Binding-site contacts:
Ligand atom N30 contacts residue HEM1 of chain 1.C at 2.6 Å (h-bond).
Ligand atom C31 contacts residue H4B1 of chain 1.D at 4.0 Å.
Ligand atom C29 contacts residue H4B1 of chain 1.D at 3.0 Å.
Ligand atom C12 contacts residue HEM1 of chain 1.C at 3.6 Å.
Ligand atom C05 contacts residue HEM1 of chain 1.C at 3.7 Å.
Ligand atom C29 contacts residue HEM1 of chain 1.C at 3.7 Å.
Ligand atom C10 contacts residue GLU296 of chain 1.A at 3.4 Å.
Ligand atom C04 contacts residue HEM1 of chain 1.C at 3.7 Å.
Ligand atom C08 contacts residue HEM1 of chain 1.C at 3.6 Å.
Ligand atom C06 contacts residue PHE288 of chain 1.A at 3.8 Å (hydrophobic).
Ligand atom C02 contacts residue TRP291 of chain 1.A at 3.9 Å (hydrophobic).
Ligand atom C03 contacts residue PRO269 of chain 1.A at 4.0 Å (hydrophobic).
Ligand atom N02 contacts residue TYR292 of chain 1.A at 3.6 Å.
Ligand atom N02 contacts residue PRO269 of chain 1.A at 3.7 Å.
Ligand atom C11 contacts residue PHE288 of chain 1.A at 3.8 Å (hydrophobic).
Ligand atom C03 contacts residue HEM1 of chain 1.C at 3.3 Å.
Ligand atom C26 contacts residue HEM1 of chain 1.C at 3.8 Å.
Ligand atom C06 contacts residue HEM1 of chain 1.C at 3.4 Å.
Ligand atom N02 contacts residue HEM1 of chain 1.C at 3.5 Å.
Ligand atom N01 contacts residue GLU296 of chain 1.A at 2.7 Å (salt-bridge).
Ligand atom C11 contacts residue GLY290 of chain 1.A at 4.0 Å.
Ligand atom C02 contacts residue GLU296 of chain 1.A at 3.4 Å.
Ligand atom C09 contacts residue GLU296 of chain 1.A at 3.4 Å.
Ligand atom C09 contacts residue HEM1 of chain 1.C at 3.5 Å.
Ligand atom N02 contacts residue TRP291 of chain 1.A at 2.8 Å (h-bond).
Ligand atom N01 contacts residue HEM1 of chain 1.C at 3.6 Å.
Ligand atom C07 contacts residue HEM1 of chain 1.C at 3.5 Å.
Ligand atom C08 contacts residue VAL271 of chain 1.A at 3.9 Å (hydrophobic).
Ligand atom C27 contacts residue TYR410 of chain 1.A at 3.6 Å (hydrophobic).
Ligand atom N28 contacts residue TYR410 of chain 1.A at 3.4 Å.
Ligand atom C06 contacts residue VAL271 of chain 1.A at 3.3 Å (hydrophobic).
Ligand atom C22 contacts residue HEM1 of chain 1.C at 3.8 Å.
Ligand atom C31 contacts residue HEM1 of chain 1.C at 3.5 Å.
Ligand atom C07 contacts residue VAL271 of chain 1.A at 3.3 Å (hydrophobic).
Ligand atom C10 contacts residue HEM1 of chain 1.C at 3.6 Å.
Ligand atom C02 contacts residue HEM1 of chain 1.C at 3.5 Å.
Ligand atom N02 contacts residue GLU296 of chain 1.A at 2.7 Å (salt-bridge).
Ligand atom N30 contacts residue H4B1 of chain 1.D at 3.0 Å (h-bond).
Ligand atom C02 contacts residue PRO269 of chain 1.A at 4.0 Å (hydrophobic).
Ligand atom C11 contacts residue HEM1 of chain 1.C at 3.2 Å.

This protein binds this small molecule.
Small molecule (SMILES): CNCc1cc(C#N)cc(CCc2ccc3c(C)cc(N)nc3c2)c1

Sequence of chain 1.A:
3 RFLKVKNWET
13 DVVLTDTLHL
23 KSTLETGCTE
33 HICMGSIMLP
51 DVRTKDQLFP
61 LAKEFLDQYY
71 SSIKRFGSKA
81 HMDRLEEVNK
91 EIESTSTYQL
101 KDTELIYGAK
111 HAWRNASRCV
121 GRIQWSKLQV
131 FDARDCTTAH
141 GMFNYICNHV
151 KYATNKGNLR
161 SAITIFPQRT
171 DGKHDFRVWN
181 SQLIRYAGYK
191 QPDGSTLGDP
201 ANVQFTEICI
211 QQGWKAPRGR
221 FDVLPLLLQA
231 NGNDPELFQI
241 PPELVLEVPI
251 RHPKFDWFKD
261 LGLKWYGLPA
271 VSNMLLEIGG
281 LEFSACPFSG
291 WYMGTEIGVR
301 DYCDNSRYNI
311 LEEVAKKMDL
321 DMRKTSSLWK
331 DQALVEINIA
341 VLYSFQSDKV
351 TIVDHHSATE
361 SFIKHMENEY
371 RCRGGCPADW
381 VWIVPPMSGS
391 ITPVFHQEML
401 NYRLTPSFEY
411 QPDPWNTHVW